A protein and the small-molecule ligand that binds it are described below.
Small molecule (SMILES): CC(=O)N[C@@H]1[C@@H](O)[C@H](O[C@@H]2O[C@H](CO)[C@@H](O[C@@H]3O[C@H](CO)[C@@H](O)[C@H](O)[C@H]3NC(C)=O)[C@H](O)[C@H]2NC(C)=O)[C@@H](CO)O[C@H]1O

Binding-site contacts:
Ligand atom C1 contacts residue ALA107 of chain 1.A at 3.7 Å (hydrophobic).
Ligand atom C5 contacts residue ASP101 of chain 1.A at 3.9 Å.
Ligand atom C2 contacts residue ASP101 of chain 1.A at 3.9 Å.
Ligand atom O6 contacts residue TRP62 of chain 1.A at 2.5 Å (h-bond).
Ligand atom C7 contacts residue TRP63 of chain 1.A at 4.0 Å (hydrophobic).
Ligand atom C6 contacts residue ASP101 of chain 1.A at 3.3 Å.
Ligand atom C2 contacts residue ALA107 of chain 1.A at 3.5 Å (hydrophobic).
Ligand atom C8 contacts residue ALA107 of chain 1.A at 3.7 Å (hydrophobic).
Ligand atom O7 contacts residue ASP59 of chain 1.A at 3.0 Å (salt-bridge).
Ligand atom C1 contacts residue ASP101 of chain 1.A at 3.9 Å.
Ligand atom O6 contacts residue TRP63 of chain 1.A at 3.5 Å.
Ligand atom O7 contacts residue ILE58 of chain 1.A at 3.7 Å.
Ligand atom C6 contacts residue TRP62 of chain 1.A at 3.8 Å (hydrophobic).
Ligand atom O3 contacts residue ALA107 of chain 1.A at 4.0 Å.
Ligand atom C8 contacts residue TRP108 of chain 1.A at 3.1 Å (hydrophobic).
Ligand atom O4 contacts residue ASP101 of chain 1.A at 4.0 Å.
Ligand atom C3 contacts residue ASP101 of chain 1.A at 3.8 Å.
Ligand atom O7 contacts residue GLN57 of chain 1.A at 3.9 Å.
Ligand atom C5 contacts residue TRP62 of chain 1.A at 3.8 Å (hydrophobic).
Ligand atom C7 contacts residue ASP101 of chain 1.A at 3.8 Å.
Ligand atom N2 contacts residue ALA107 of chain 1.A at 2.7 Å (h-bond).
Ligand atom C6 contacts residue ASN103 of chain 1.A at 3.9 Å.
Ligand atom C1 contacts residue TRP62 of chain 1.A at 4.0 Å (hydrophobic).
Ligand atom N2 contacts residue ASP101 of chain 1.A at 3.0 Å (salt-bridge).
Ligand atom O6 contacts residue ASP101 of chain 1.A at 2.4 Å (salt-bridge).
Ligand atom O3 contacts residue ASN103 of chain 1.A at 4.0 Å.
Ligand atom O3 contacts residue TRP63 of chain 1.A at 3.3 Å (h-bond).
Ligand atom O1 contacts residue ASP59 of chain 1.A at 3.4 Å.
Ligand atom O7 contacts residue TRP63 of chain 1.A at 3.4 Å.
Ligand atom C7 contacts residue ALA107 of chain 1.A at 3.6 Å (hydrophobic).
Ligand atom C4 contacts residue TRP62 of chain 1.A at 4.0 Å (hydrophobic).
Ligand atom C8 contacts residue LEU75 of chain 1.A at 3.6 Å (hydrophobic).
Ligand atom O6 contacts residue ASN103 of chain 1.A at 2.7 Å (h-bond).
Ligand atom C5 contacts residue ASN103 of chain 1.A at 4.0 Å.
Ligand atom C3 contacts residue ALA107 of chain 1.A at 3.6 Å (hydrophobic).
Ligand atom O5 contacts residue ASN103 of chain 1.A at 4.0 Å.
Ligand atom C8 contacts residue GLN57 of chain 1.A at 3.9 Å.
Ligand atom C8 contacts residue ASP101 of chain 1.A at 3.7 Å.
Ligand atom C6 contacts residue TRP63 of chain 1.A at 3.8 Å (hydrophobic).
Ligand atom O1 contacts residue ASP52 of chain 1.A at 3.8 Å.

Sequence of chain 1.A:
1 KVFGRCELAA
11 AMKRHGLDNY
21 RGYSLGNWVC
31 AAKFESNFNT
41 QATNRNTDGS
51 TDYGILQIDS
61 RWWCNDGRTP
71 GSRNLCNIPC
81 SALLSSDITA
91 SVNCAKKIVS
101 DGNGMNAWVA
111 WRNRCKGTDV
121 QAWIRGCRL